This small molecule binds to this protein.
Small molecule (SMILES): COc1cc2nncc(-c3cnc(N4CCC(C(C)(C)O)CC4)c(C)c3)c2cc1OC

Sequence of chain 2.B:
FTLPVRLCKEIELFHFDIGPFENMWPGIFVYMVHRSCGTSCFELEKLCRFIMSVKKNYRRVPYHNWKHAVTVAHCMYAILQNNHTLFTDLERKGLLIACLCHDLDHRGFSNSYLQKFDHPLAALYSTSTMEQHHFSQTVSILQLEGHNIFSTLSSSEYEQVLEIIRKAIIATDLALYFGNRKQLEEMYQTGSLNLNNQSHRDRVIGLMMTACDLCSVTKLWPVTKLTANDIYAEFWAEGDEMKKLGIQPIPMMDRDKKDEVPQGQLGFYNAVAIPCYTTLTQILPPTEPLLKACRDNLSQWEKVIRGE

Binding-site contacts:
Ligand atom C11 contacts residue VAL227 of chain 2.B at 3.8 Å (hydrophobic).
Ligand atom C11 contacts residue ILE241 of chain 2.B at 4.0 Å (hydrophobic).
Ligand atom C10 contacts residue PHE278 of chain 2.B at 3.7 Å (hydrophobic).
Ligand atom C5 contacts residue PHE278 of chain 2.B at 3.7 Å (hydrophobic).
Ligand atom O3 contacts residue SER122 of chain 2.B at 3.4 Å (h-bond).
Ligand atom C19 contacts residue SER122 of chain 2.B at 3.5 Å.
Ligand atom C15 contacts residue PHE278 of chain 2.B at 3.7 Å (hydrophobic).
Ligand atom C10 contacts residue TYR242 of chain 2.B at 3.8 Å (hydrophobic).
Ligand atom O1 contacts residue GLN275 of chain 2.B at 3.0 Å (h-bond).
Ligand atom C2 contacts residue PHE278 of chain 2.B at 3.7 Å (hydrophobic).
Ligand atom N2 contacts residue LEU224 of chain 2.B at 3.5 Å.
Ligand atom C1 contacts residue PHE245 of chain 2.B at 3.9 Å (hydrophobic).
Ligand atom C6 contacts residue PHE278 of chain 2.B at 3.8 Å (hydrophobic).
Ligand atom O2 contacts residue GLN275 of chain 2.B at 2.9 Å (h-bond).
Ligand atom C18 contacts residue SER122 of chain 2.B at 4.1 Å.
Ligand atom C5 contacts residue ILE241 of chain 2.B at 4.0 Å (hydrophobic).
Ligand atom C11 contacts residue GLN275 of chain 2.B at 3.4 Å.
Ligand atom C9 contacts residue PHE278 of chain 2.B at 3.5 Å (hydrophobic).
Ligand atom C9 contacts residue GLN275 of chain 2.B at 3.8 Å.
Ligand atom C10 contacts residue MET262 of chain 2.B at 3.7 Å (hydrophobic).
Ligand atom C1 contacts residue PHE278 of chain 2.B at 3.6 Å (hydrophobic).
Ligand atom C14 contacts residue MET262 of chain 2.B at 4.1 Å (hydrophobic).
Ligand atom C12 contacts residue PHE245 of chain 2.B at 3.4 Å (hydrophobic).
Ligand atom C23 contacts residue ILE260 of chain 2.B at 3.5 Å (hydrophobic).
Ligand atom N1 contacts residue LEU224 of chain 2.B at 3.7 Å.
Ligand atom C8 contacts residue PHE245 of chain 2.B at 3.8 Å (hydrophobic).
Ligand atom O1 contacts residue TYR242 of chain 2.B at 3.7 Å.
Ligand atom C10 contacts residue GLN275 of chain 2.B at 4.0 Å.
Ligand atom C16 contacts residue PHE245 of chain 2.B at 4.1 Å (hydrophobic).
Ligand atom C13 contacts residue MET262 of chain 2.B at 4.0 Å (hydrophobic).
Ligand atom C3 contacts residue PHE278 of chain 2.B at 3.5 Å (hydrophobic).
Ligand atom C11 contacts residue SER226 of chain 2.B at 4.1 Å.
Ligand atom C4 contacts residue PHE245 of chain 2.B at 3.9 Å (hydrophobic).
Ligand atom O1 contacts residue PHE278 of chain 2.B at 3.6 Å.
Ligand atom C3 contacts residue PHE245 of chain 2.B at 3.7 Å (hydrophobic).
Ligand atom C6 contacts residue GLN275 of chain 2.B at 3.9 Å.
Ligand atom C24 contacts residue MET262 of chain 2.B at 3.8 Å (hydrophobic).
Ligand atom N3 contacts residue LEU184 of chain 2.B at 3.7 Å.
Ligand atom O2 contacts residue PHE278 of chain 2.B at 3.8 Å.
Ligand atom C15 contacts residue LEU184 of chain 2.B at 3.5 Å (hydrophobic).